The small molecule below binds the protein below.
Small molecule (SMILES): C[C@H](NC(=O)CN)C(=O)NCC(=O)N[C@@H](CC(N)=O)C(=O)N[C@@H](CCC(N)=O)C(=O)N1CCC[C@H]1C(=O)NCC(=O)N[C@@H](C)C(=O)N[C@H](C=O)CC(N)=O

Binding-site contacts:
Ligand atom O contacts residue TRP52 of chain 1.A at 3.4 Å.
Ligand atom CG contacts residue SER55 of chain 1.A at 3.6 Å.
Ligand atom CA contacts residue ASN33 of chain 1.A at 3.5 Å.
Ligand atom O contacts residue TYR34 of chain 1.A at 3.6 Å.
Ligand atom N contacts residue ASN103 of chain 1.A at 3.7 Å.
Ligand atom OD1 contacts residue SER55 of chain 1.A at 2.9 Å (h-bond).
Ligand atom C contacts residue TYR38 of chain 1.B at 3.6 Å (hydrophobic).
Ligand atom C contacts residue ASN33 of chain 1.A at 3.7 Å.
Ligand atom CA contacts residue ALA102 of chain 1.A at 3.4 Å (hydrophobic).
Ligand atom CG contacts residue GLY35 of chain 1.A at 3.7 Å.
Ligand atom CG contacts residue ASN54 of chain 1.A at 3.1 Å.
Ligand atom C contacts residue ASN103 of chain 1.A at 3.5 Å.
Ligand atom ND2 contacts residue ASN33 of chain 1.A at 3.4 Å.
Ligand atom CB contacts residue GLY105 of chain 1.A at 3.5 Å.
Ligand atom ND2 contacts residue ASN54 of chain 1.A at 3.7 Å.
Ligand atom N contacts residue ALA102 of chain 1.A at 3.4 Å (h-bond).
Ligand atom ND2 contacts residue SER55 of chain 1.A at 3.0 Å (h-bond).
Ligand atom C contacts residue GLY105 of chain 1.A at 3.5 Å.
Ligand atom ND2 contacts residue THR32 of chain 1.A at 3.3 Å (h-bond).
Ligand atom O contacts residue ASN103 of chain 1.A at 3.7 Å.
Ligand atom ND2 contacts residue TYR34 of chain 1.A at 3.5 Å (h-bond).
Ligand atom CA contacts residue ASP97 of chain 1.B at 3.3 Å.
Ligand atom O contacts residue TYR38 of chain 1.B at 3.4 Å.
Ligand atom C contacts residue GLY35 of chain 1.A at 3.8 Å.
Ligand atom OD1 contacts residue ASN54 of chain 1.A at 2.8 Å (h-bond).
Ligand atom CB contacts residue TYR98 of chain 1.B at 3.6 Å (hydrophobic).
Ligand atom CG contacts residue TRP101 of chain 1.A at 3.6 Å (hydrophobic).
Ligand atom N contacts residue GLY105 of chain 1.A at 2.7 Å (h-bond).
Ligand atom CB contacts residue TRP101 of chain 1.A at 3.6 Å (hydrophobic).
Ligand atom CB contacts residue ASN54 of chain 1.A at 3.3 Å.
Ligand atom N contacts residue TYR98 of chain 1.B at 3.0 Å (h-bond).
Ligand atom CA contacts residue GLY105 of chain 1.A at 3.7 Å.
Ligand atom CA contacts residue ASN103 of chain 1.A at 3.7 Å.
Ligand atom O contacts residue GLY35 of chain 1.A at 2.9 Å (h-bond).
Ligand atom OD1 contacts residue GLY35 of chain 1.A at 3.3 Å (h-bond).
Ligand atom CA contacts residue GLY105 of chain 1.A at 3.2 Å.
Ligand atom CA contacts residue TYR98 of chain 1.B at 3.6 Å (hydrophobic).
Ligand atom CD contacts residue TRP52 of chain 1.A at 3.6 Å (hydrophobic).
Ligand atom O contacts residue TRP101 of chain 1.A at 3.3 Å.
Ligand atom O contacts residue ASN54 of chain 1.A at 3.0 Å (h-bond).

Sequence of chain 1.A:
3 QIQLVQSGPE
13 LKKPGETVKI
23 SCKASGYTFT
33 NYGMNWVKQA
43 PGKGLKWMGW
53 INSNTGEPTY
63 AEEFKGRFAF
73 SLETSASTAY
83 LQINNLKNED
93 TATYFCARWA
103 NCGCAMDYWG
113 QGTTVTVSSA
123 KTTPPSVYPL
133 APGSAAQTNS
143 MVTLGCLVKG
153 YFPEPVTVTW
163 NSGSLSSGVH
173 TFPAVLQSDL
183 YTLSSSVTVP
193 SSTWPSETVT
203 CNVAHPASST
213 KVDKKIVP

Sequence of chain 1.B:
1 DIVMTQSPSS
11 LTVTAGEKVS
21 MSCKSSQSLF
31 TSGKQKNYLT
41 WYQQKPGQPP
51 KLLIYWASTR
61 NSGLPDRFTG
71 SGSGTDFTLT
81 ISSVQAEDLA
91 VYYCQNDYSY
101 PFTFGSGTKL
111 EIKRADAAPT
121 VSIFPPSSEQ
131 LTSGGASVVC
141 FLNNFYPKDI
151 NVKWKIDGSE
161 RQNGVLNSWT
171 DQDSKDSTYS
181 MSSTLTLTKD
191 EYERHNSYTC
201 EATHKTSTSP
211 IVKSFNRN